The small molecule below binds the protein below.
Small molecule (SMILES): O=C(O)[C@@H]1CCCC[C@@H]1c1n[nH]c(=S)[nH]1

Binding-site contacts:
Ligand atom C6 contacts residue LYS161 of chain 1.B at 3.9 Å.
Ligand atom N11 contacts residue TRP90 of chain 1.B at 3.8 Å.
Ligand atom C7 contacts residue LYS161 of chain 1.B at 3.4 Å.
Ligand atom C1 contacts residue LEU158 of chain 1.B at 4.3 Å (hydrophobic).
Ligand atom C5 contacts residue LYS161 of chain 1.B at 3.7 Å.
Ligand atom C12 contacts residue LYS161 of chain 1.B at 4.3 Å.
Ligand atom C3 contacts residue LEU128 of chain 1.B at 3.3 Å (hydrophobic).
Ligand atom N11 contacts residue LYS161 of chain 1.B at 3.3 Å (salt-bridge).
Ligand atom C6 contacts residue LEU158 of chain 1.B at 4.3 Å (hydrophobic).
Ligand atom C6 contacts residue ALA157 of chain 1.B at 4.4 Å (hydrophobic).
Ligand atom C2 contacts residue LEU154 of chain 1.B at 3.7 Å (hydrophobic).
Ligand atom N9 contacts residue LYS161 of chain 1.B at 3.9 Å.
Ligand atom S15 contacts residue GLU92 of chain 1.B at 3.6 Å.
Ligand atom C2 contacts residue TRP90 of chain 1.B at 4.1 Å (hydrophobic).
Ligand atom S15 contacts residue TYR89 of chain 1.B at 4.4 Å.
Ligand atom N8 contacts residue TYR89 of chain 1.B at 3.6 Å (h-bond).
Ligand atom O13 contacts residue TRP90 of chain 1.B at 3.8 Å.
Ligand atom O14 contacts residue LYS161 of chain 1.B at 4.2 Å.
Ligand atom C4 contacts residue ALA157 of chain 1.B at 4.3 Å (hydrophobic).
Ligand atom C10 contacts residue TRP90 of chain 1.B at 3.4 Å (hydrophobic).
Ligand atom O13 contacts residue SER125 of chain 1.B at 3.9 Å.
Ligand atom O14 contacts residue SER125 of chain 1.B at 3.1 Å (h-bond).
Ligand atom C2 contacts residue ALA157 of chain 1.B at 3.9 Å (hydrophobic).
Ligand atom C10 contacts residue TYR89 of chain 1.B at 3.9 Å (hydrophobic).
Ligand atom C12 contacts residue SER125 of chain 1.B at 3.8 Å.
Ligand atom N8 contacts residue LYS161 of chain 1.B at 3.6 Å.
Ligand atom C10 contacts residue LYS161 of chain 1.B at 3.5 Å.
Ligand atom N9 contacts residue LEU158 of chain 1.B at 3.8 Å.
Ligand atom S15 contacts residue TRP90 of chain 1.B at 3.7 Å.
Ligand atom N9 contacts residue TYR89 of chain 1.B at 2.7 Å (h-bond).
Ligand atom N8 contacts residue TRP90 of chain 1.B at 3.7 Å.
Ligand atom C3 contacts residue LEU213 of chain 1.B at 4.0 Å (hydrophobic).
Ligand atom C7 contacts residue TRP90 of chain 1.B at 4.1 Å (hydrophobic).
Ligand atom C1 contacts residue TRP90 of chain 1.B at 3.5 Å (hydrophobic).
Ligand atom C1 contacts residue LEU154 of chain 1.B at 3.9 Å (hydrophobic).
Ligand atom N8 contacts residue LEU158 of chain 1.B at 3.0 Å.
Ligand atom N9 contacts residue TRP90 of chain 1.B at 3.5 Å.
Ligand atom C2 contacts residue LEU213 of chain 1.B at 4.1 Å (hydrophobic).
Ligand atom C2 contacts residue LEU128 of chain 1.B at 3.9 Å (hydrophobic).
Ligand atom C7 contacts residue LEU158 of chain 1.B at 4.0 Å (hydrophobic).

Sequence of chain 1.B:
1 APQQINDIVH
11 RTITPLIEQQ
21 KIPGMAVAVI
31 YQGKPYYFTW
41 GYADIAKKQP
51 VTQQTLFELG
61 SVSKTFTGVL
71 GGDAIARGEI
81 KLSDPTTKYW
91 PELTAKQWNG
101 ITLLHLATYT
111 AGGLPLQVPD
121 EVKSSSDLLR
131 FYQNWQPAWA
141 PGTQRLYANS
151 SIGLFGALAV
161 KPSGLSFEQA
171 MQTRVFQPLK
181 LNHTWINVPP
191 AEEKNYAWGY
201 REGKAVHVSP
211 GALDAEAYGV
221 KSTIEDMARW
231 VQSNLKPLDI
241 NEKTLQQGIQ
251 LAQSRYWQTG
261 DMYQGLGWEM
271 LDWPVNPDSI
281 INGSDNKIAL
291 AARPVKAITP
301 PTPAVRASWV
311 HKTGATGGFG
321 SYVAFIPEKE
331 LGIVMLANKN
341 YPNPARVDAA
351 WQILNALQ